This small molecule binds to this protein.
Small molecule (SMILES): CC(=O)N[C@@H]1[C@@H](O)[C@H](O)[C@@H](CO)O[C@H]1O

Binding-site contacts:
Ligand atom C7 contacts residue ASN138 of chain 1.A at 3.2 Å.
Ligand atom C4 contacts residue ASN138 of chain 1.A at 4.1 Å.
Ligand atom O6 contacts residue THR140 of chain 1.A at 4.0 Å.
Ligand atom O7 contacts residue ASN138 of chain 1.A at 3.1 Å (h-bond).
Ligand atom O5 contacts residue GLN117 of chain 1.A at 3.7 Å.
Ligand atom C6 contacts residue GLU142 of chain 1.A at 4.0 Å.
Ligand atom C7 contacts residue GLN117 of chain 1.A at 4.1 Å.
Ligand atom C1 contacts residue ASN138 of chain 1.A at 1.4 Å.
Ligand atom C2 contacts residue ASN138 of chain 1.A at 2.4 Å.
Ligand atom O7 contacts residue GLN117 of chain 1.A at 3.0 Å (h-bond).
Ligand atom C1 contacts residue GLN117 of chain 1.A at 3.8 Å.
Ligand atom O5 contacts residue THR140 of chain 1.A at 3.3 Å.
Ligand atom O5 contacts residue ASN138 of chain 1.A at 2.3 Å (h-bond).
Ligand atom N2 contacts residue ASN138 of chain 1.A at 2.9 Å (h-bond).
Ligand atom C5 contacts residue THR140 of chain 1.A at 3.8 Å.
Ligand atom C6 contacts residue THR140 of chain 1.A at 3.7 Å.
Ligand atom C2 contacts residue GLN117 of chain 1.A at 4.1 Å.
Ligand atom C5 contacts residue ASN138 of chain 1.A at 3.5 Å.
Ligand atom C8 contacts residue ASN138 of chain 1.A at 4.4 Å.
Ligand atom O6 contacts residue GLU142 of chain 1.A at 3.3 Å (salt-bridge).
Ligand atom C1 contacts residue THR140 of chain 1.A at 3.5 Å.
Ligand atom C3 contacts residue ASN138 of chain 1.A at 3.8 Å.

Sequence of chain 1.A:
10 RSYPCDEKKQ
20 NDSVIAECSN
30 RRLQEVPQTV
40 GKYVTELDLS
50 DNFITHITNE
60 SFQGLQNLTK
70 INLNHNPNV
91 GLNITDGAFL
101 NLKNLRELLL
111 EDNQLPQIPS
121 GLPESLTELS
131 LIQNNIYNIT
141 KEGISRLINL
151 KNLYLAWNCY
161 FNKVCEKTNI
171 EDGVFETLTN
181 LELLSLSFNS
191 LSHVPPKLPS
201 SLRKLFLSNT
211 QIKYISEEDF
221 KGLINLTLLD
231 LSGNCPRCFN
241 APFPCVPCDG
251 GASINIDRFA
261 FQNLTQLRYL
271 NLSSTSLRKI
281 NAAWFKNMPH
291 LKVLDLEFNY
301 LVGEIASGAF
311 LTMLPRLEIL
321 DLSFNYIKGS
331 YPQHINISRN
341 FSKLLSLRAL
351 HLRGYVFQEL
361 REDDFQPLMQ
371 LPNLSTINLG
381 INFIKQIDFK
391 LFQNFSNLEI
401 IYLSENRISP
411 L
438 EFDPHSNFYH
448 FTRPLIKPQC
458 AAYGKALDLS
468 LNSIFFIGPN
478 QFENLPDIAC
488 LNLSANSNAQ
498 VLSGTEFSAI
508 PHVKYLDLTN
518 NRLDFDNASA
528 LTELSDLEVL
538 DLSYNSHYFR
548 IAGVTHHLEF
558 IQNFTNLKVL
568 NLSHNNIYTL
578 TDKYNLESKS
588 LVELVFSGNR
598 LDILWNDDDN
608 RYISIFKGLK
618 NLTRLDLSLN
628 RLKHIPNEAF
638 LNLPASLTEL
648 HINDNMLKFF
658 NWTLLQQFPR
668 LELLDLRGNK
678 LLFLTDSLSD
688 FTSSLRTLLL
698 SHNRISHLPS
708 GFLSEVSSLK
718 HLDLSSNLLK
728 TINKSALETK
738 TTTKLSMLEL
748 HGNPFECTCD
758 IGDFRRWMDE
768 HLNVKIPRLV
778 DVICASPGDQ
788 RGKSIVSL